Binding-site contacts:
Ligand atom C6 contacts residue ILE211 of chain 2.A at 3.3 Å (hydrophobic).
Ligand atom C1 contacts residue ASP182 of chain 2.A at 3.4 Å.
Ligand atom C3 contacts residue ASN240 of chain 3.A at 3.9 Å.
Ligand atom O6 contacts residue THR242 of chain 3.A at 4.0 Å.
Ligand atom O3 contacts residue ASP182 of chain 2.A at 3.9 Å.
Ligand atom O4 contacts residue ASP182 of chain 2.A at 4.2 Å.
Ligand atom C8 contacts residue ASP182 of chain 2.A at 3.5 Å.
Ligand atom C3 contacts residue ALA157 of chain 3.A at 3.9 Å (hydrophobic).
Ligand atom C6 contacts residue ASN240 of chain 3.A at 4.3 Å.
Ligand atom C2 contacts residue ASP182 of chain 2.A at 3.2 Å.
Ligand atom O7 contacts residue NAG1 of chain 3.C at 3.1 Å.
Ligand atom O6 contacts residue ILE211 of chain 2.A at 3.8 Å.
Ligand atom C5 contacts residue ASN240 of chain 3.A at 3.5 Å.
Ligand atom C7 contacts residue ASN240 of chain 3.A at 4.2 Å.
Ligand atom N2 contacts residue ALA157 of chain 3.A at 4.0 Å.
Ligand atom C7 contacts residue ALA157 of chain 3.A at 4.4 Å (hydrophobic).
Ligand atom C8 contacts residue ASN159 of chain 3.A at 3.2 Å.
Ligand atom O6 contacts residue ASN240 of chain 3.A at 4.1 Å.
Ligand atom C5 contacts residue ILE211 of chain 2.A at 4.2 Å (hydrophobic).
Ligand atom N2 contacts residue LEU158 of chain 3.A at 4.4 Å.
Ligand atom C8 contacts residue NAG1 of chain 3.C at 4.1 Å.
Ligand atom C4 contacts residue ASN240 of chain 3.A at 4.3 Å.
Ligand atom N2 contacts residue ASN159 of chain 3.A at 4.2 Å.
Ligand atom C1 contacts residue ASN240 of chain 3.A at 1.5 Å.
Ligand atom C7 contacts residue NAG1 of chain 3.C at 3.7 Å.
Ligand atom C2 contacts residue ASN240 of chain 3.A at 2.6 Å.
Ligand atom O5 contacts residue ASN240 of chain 3.A at 2.4 Å (h-bond).
Ligand atom O4 contacts residue THR242 of chain 3.A at 4.1 Å.
Ligand atom N2 contacts residue ASN240 of chain 3.A at 3.0 Å (h-bond).
Ligand atom O5 contacts residue ILE211 of chain 2.A at 3.7 Å.
Ligand atom C8 contacts residue ALA157 of chain 3.A at 4.0 Å (hydrophobic).
Ligand atom C7 contacts residue ASN159 of chain 3.A at 4.1 Å.
Ligand atom O5 contacts residue ALA157 of chain 3.A at 4.3 Å.
Ligand atom C3 contacts residue ASP182 of chain 2.A at 3.2 Å.
Ligand atom O5 contacts residue GLY212 of chain 2.A at 3.9 Å.
Ligand atom C7 contacts residue ASP182 of chain 2.A at 3.7 Å.
Ligand atom N2 contacts residue ASP182 of chain 2.A at 2.6 Å (salt-bridge).
Ligand atom C5 contacts residue THR242 of chain 3.A at 4.0 Å.
Ligand atom O6 contacts residue ARG195 of chain 3.A at 4.2 Å.
Ligand atom O3 contacts residue ALA157 of chain 3.A at 4.3 Å.

The protein below binds the small molecule below.
Small molecule (SMILES): CC(=O)N[C@H]1[C@H](O[C@H]2[C@H](O)[C@@H](NC(C)=O)CO[C@@H]2CO)O[C@H](CO)[C@@H](O)[C@@H]1O

Sequence of chain 3.A:
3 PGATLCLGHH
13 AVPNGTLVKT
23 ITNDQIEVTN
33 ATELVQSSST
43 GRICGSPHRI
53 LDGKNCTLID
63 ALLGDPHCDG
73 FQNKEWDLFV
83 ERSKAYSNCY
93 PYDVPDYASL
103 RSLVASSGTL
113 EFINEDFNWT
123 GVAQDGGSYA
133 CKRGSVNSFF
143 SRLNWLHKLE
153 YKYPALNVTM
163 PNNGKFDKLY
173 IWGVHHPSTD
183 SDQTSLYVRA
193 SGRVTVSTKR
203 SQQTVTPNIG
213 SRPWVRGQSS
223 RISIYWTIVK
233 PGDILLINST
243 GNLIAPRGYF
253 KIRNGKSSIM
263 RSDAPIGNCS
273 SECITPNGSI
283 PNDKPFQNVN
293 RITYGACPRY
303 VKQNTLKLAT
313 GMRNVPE

Sequence of chain 2.A:
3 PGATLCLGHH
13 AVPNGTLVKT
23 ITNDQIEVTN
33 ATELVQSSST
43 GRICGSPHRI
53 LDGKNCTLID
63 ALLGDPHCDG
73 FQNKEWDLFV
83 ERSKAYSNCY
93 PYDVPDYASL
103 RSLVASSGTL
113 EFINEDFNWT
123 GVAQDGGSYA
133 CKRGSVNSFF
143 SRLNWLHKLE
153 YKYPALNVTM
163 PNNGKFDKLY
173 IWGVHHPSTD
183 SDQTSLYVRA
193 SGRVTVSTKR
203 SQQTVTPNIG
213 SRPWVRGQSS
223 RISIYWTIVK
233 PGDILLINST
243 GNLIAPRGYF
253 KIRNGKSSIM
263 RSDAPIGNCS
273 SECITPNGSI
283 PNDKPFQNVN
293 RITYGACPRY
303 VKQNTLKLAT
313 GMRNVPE